Binding-site contacts:
Ligand atom C1 contacts residue ALA129 of chain 1.E at 4.3 Å (hydrophobic).
Ligand atom C37 contacts residue PHE136 of chain 1.E at 3.8 Å (hydrophobic).
Ligand atom O51 contacts residue PHE136 of chain 1.E at 3.9 Å.
Ligand atom C21 contacts residue TRP128 of chain 1.E at 4.4 Å (hydrophobic).
Ligand atom O63 contacts residue PHE136 of chain 1.E at 3.8 Å.
Ligand atom C0 contacts residue ALA129 of chain 1.E at 4.2 Å (hydrophobic).
Ligand atom C1 contacts residue CYS125 of chain 1.E at 4.4 Å (hydrophobic).
Ligand atom C9 contacts residue CYS125 of chain 1.E at 3.7 Å (hydrophobic).
Ligand atom C15 contacts residue TRP128 of chain 1.E at 4.1 Å (hydrophobic).
Ligand atom O47 contacts residue PHE136 of chain 1.E at 3.2 Å.
Ligand atom O44 contacts residue MET140 of chain 1.E at 4.0 Å.
Ligand atom C0 contacts residue CYS125 of chain 1.E at 4.3 Å (hydrophobic).
Ligand atom O44 contacts residue PHE74 of chain 1.E at 3.8 Å.
Ligand atom O47 contacts residue LEU82 of chain 1.E at 4.5 Å.
Ligand atom C60 contacts residue PHE136 of chain 1.E at 4.1 Å (hydrophobic).
Ligand atom C40 contacts residue PHE136 of chain 1.E at 3.9 Å (hydrophobic).
Ligand atom C27 contacts residue LEU85 of chain 1.E at 3.9 Å (hydrophobic).
Ligand atom C15 contacts residue ALA129 of chain 1.E at 4.3 Å (hydrophobic).
Ligand atom C43 contacts residue MET140 of chain 1.E at 3.9 Å (hydrophobic).
Ligand atom C15 contacts residue CYS125 of chain 1.E at 4.4 Å (hydrophobic).
Ligand atom C60 contacts residue ALA132 of chain 1.E at 4.3 Å (hydrophobic).

This small molecule binds to this protein.
Small molecule (SMILES): CCCCCCCCCC(=O)N(CCO)C[C@@H](O)[C@@H](O)[C@@H](O)[C@@H](O)CO

Sequence of chain 1.E:
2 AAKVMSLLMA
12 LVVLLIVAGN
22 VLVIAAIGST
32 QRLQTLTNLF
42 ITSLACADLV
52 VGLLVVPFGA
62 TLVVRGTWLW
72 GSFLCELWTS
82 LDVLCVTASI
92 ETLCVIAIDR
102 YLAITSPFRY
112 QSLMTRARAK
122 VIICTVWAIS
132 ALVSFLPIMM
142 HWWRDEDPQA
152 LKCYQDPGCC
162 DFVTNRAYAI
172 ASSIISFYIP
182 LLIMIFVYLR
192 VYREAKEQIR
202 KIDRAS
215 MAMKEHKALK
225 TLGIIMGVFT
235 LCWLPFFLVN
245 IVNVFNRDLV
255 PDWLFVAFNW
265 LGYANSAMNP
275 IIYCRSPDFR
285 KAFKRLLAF